Binding-site contacts:
Ligand atom C1 contacts residue ASN324 of chain 1.H at 1.4 Å.
Ligand atom N2 contacts residue ASN324 of chain 1.H at 3.0 Å (h-bond).
Ligand atom C2 contacts residue ASN324 of chain 1.H at 2.6 Å.
Ligand atom C3 contacts residue ASN324 of chain 1.H at 3.9 Å.
Ligand atom C7 contacts residue ASN324 of chain 1.H at 3.2 Å.
Ligand atom C5 contacts residue ASN324 of chain 1.H at 3.6 Å.
Ligand atom O5 contacts residue ASN324 of chain 1.H at 2.3 Å (h-bond).
Ligand atom C8 contacts residue ASN324 of chain 1.H at 4.4 Å.
Ligand atom C4 contacts residue ASN324 of chain 1.H at 4.2 Å.
Ligand atom O7 contacts residue ASN324 of chain 1.H at 3.0 Å (h-bond).
Ligand atom O6 contacts residue LYS316 of chain 1.H at 4.4 Å.

Sequence of chain 1.H:
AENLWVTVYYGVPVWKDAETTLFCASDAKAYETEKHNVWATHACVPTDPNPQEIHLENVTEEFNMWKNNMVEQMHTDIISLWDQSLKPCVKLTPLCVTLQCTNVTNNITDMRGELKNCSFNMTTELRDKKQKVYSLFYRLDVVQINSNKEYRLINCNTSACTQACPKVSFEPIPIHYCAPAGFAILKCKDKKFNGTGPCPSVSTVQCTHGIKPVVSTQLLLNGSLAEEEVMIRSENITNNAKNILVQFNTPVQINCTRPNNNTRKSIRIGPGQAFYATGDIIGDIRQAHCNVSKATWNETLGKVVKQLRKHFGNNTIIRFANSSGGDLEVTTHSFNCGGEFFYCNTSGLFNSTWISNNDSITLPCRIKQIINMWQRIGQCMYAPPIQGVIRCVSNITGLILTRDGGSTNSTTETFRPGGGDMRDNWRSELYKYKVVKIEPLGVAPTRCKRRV

A small-molecule ligand and the protein it binds are described below.
Small molecule (SMILES): CC(=O)N[C@@H]1[C@@H](O)[C@H](O)[C@@H](CO)O[C@H]1O